Sequence of chain 1.D:
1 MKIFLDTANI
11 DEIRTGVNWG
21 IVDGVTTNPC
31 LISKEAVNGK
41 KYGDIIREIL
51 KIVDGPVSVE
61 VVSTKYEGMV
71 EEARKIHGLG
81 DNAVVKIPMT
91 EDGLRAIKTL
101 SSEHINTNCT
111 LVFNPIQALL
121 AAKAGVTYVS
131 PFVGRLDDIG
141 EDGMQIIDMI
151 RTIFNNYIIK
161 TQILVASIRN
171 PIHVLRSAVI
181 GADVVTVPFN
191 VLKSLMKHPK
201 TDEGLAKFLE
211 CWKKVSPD

Sequence of chain 1.E:
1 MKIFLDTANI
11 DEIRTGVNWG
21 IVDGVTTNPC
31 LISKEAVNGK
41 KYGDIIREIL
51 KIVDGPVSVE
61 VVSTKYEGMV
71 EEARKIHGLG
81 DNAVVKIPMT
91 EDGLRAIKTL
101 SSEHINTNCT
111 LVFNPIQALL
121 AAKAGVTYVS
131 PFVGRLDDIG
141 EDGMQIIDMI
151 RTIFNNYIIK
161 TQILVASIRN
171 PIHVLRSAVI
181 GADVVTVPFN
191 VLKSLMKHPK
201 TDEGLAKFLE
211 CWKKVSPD

Binding-site contacts:
Ligand atom O3 contacts residue LYS86 of chain 1.D at 2.8 Å (salt-bridge).
Ligand atom C4 contacts residue LYS86 of chain 1.D at 3.7 Å.
Ligand atom O1 contacts residue SER130 of chain 1.D at 3.0 Å (h-bond).
Ligand atom O5 contacts residue ALA166 of chain 1.D at 3.4 Å.
Ligand atom O3 contacts residue ASN28 of chain 1.D at 3.4 Å (h-bond).
Ligand atom O4 contacts residue PHE132 of chain 1.D at 3.5 Å.
Ligand atom C1 contacts residue SER130 of chain 1.D at 3.4 Å.
Ligand atom O1P contacts residue SER167 of chain 1.D at 3.9 Å.
Ligand atom O3P contacts residue ARG135 of chain 1.D at 2.7 Å (salt-bridge).
Ligand atom O1 contacts residue LYS86 of chain 1.D at 3.2 Å (salt-bridge).
Ligand atom C4 contacts residue ASN28 of chain 1.D at 3.8 Å.
Ligand atom O4 contacts residue ASN28 of chain 1.D at 2.9 Å (h-bond).
Ligand atom C3 contacts residue ASP6 of chain 1.D at 3.4 Å.
Ligand atom O1 contacts residue ALA166 of chain 1.D at 3.6 Å.
Ligand atom P contacts residue SER167 of chain 1.D at 3.7 Å.
Ligand atom O3 contacts residue LEU31 of chain 1.D at 3.7 Å.
Ligand atom C5 contacts residue ASP6 of chain 1.D at 3.2 Å.
Ligand atom O5 contacts residue SER167 of chain 1.D at 3.0 Å (h-bond).
Ligand atom O3 contacts residue THR26 of chain 1.D at 3.8 Å.
Ligand atom C1 contacts residue LYS86 of chain 1.D at 2.4 Å.
Ligand atom O3 contacts residue ASP6 of chain 1.D at 2.8 Å (salt-bridge).
Ligand atom C2 contacts residue LYS86 of chain 1.D at 1.4 Å.
Ligand atom C4 contacts residue PHE132 of chain 1.D at 3.7 Å (hydrophobic).
Ligand atom P contacts residue ARG135 of chain 1.D at 3.7 Å.
Ligand atom O5 contacts residue ASP6 of chain 1.D at 2.5 Å (salt-bridge).
Ligand atom O3P contacts residue ARG169 of chain 1.D at 3.8 Å.
Ligand atom C3 contacts residue THR26 of chain 1.D at 3.8 Å.
Ligand atom O3 contacts residue THR27 of chain 1.D at 3.4 Å (h-bond).
Ligand atom O2P contacts residue ARG135 of chain 1.D at 2.8 Å (salt-bridge).
Ligand atom C6 contacts residue PHE132 of chain 1.D at 3.5 Å (hydrophobic).
Ligand atom O1 contacts residue THR26 of chain 1.D at 3.8 Å.
Ligand atom O1 contacts residue ASN108 of chain 1.D at 3.9 Å.
Ligand atom O6 contacts residue ASP6 of chain 1.D at 3.9 Å.
Ligand atom O3P contacts residue SER167 of chain 1.D at 2.7 Å (h-bond).
Ligand atom C1 contacts residue THR110 of chain 1.D at 3.5 Å.
Ligand atom O6 contacts residue SER167 of chain 1.D at 3.4 Å.
Ligand atom C2 contacts residue THR27 of chain 1.D at 3.8 Å.
Ligand atom O4 contacts residue LYS86 of chain 1.D at 3.8 Å.
Ligand atom C3 contacts residue LYS86 of chain 1.D at 2.6 Å.
Ligand atom C5 contacts residue ASN28 of chain 1.D at 3.9 Å.

A protein and the small-molecule ligand that binds it are described below.
Small molecule (SMILES): O=C(CO)[C@@H](O)[C@H](O)[C@H](O)COP(=O)(O)O